Sequence of chain 1.B:
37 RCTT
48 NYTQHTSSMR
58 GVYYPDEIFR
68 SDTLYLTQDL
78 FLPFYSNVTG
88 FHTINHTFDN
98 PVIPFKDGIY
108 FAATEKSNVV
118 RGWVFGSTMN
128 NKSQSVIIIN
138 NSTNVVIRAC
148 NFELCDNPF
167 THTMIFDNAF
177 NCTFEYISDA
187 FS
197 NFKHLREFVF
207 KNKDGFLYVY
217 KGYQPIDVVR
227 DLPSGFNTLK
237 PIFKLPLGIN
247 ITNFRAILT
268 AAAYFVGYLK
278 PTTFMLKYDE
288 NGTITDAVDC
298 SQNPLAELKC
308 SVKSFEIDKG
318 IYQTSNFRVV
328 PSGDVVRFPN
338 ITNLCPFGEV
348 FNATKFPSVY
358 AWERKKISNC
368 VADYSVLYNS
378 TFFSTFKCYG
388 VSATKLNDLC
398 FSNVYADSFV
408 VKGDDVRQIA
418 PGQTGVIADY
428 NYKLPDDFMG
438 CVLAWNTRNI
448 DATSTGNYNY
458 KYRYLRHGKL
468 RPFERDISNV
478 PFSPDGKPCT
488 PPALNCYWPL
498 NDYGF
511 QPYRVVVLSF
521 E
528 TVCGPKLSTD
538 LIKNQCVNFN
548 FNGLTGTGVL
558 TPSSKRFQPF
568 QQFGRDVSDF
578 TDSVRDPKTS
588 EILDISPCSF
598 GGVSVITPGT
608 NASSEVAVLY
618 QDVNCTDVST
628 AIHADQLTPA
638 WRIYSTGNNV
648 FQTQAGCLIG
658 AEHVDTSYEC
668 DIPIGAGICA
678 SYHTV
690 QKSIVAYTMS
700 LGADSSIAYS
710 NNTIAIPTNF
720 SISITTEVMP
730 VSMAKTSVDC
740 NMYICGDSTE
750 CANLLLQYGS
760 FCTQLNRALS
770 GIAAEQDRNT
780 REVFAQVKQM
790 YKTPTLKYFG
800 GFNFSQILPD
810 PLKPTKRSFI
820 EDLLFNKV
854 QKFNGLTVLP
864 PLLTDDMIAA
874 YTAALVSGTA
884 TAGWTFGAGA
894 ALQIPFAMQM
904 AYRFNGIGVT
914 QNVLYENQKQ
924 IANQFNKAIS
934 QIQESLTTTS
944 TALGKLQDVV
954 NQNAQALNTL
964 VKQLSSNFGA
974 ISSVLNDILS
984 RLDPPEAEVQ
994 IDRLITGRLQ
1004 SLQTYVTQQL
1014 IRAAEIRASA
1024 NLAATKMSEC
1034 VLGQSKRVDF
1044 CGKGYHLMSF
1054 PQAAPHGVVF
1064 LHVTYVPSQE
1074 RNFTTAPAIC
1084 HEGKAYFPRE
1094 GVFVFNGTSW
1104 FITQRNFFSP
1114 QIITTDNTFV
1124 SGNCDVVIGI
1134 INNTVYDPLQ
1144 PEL

This protein binds this small molecule.
Small molecule (SMILES): CC(=O)N[C@@H]1[C@@H](O)[C@H](O)[C@@H](CO)O[C@H]1O

Binding-site contacts:
Ligand atom O5 contacts residue ASN608 of chain 1.B at 2.4 Å (h-bond).
Ligand atom C6 contacts residue ASN608 of chain 1.B at 4.4 Å.
Ligand atom C2 contacts residue ASN608 of chain 1.B at 2.4 Å.
Ligand atom N2 contacts residue ASN608 of chain 1.B at 2.8 Å (h-bond).
Ligand atom O7 contacts residue ASN608 of chain 1.B at 3.1 Å (h-bond).
Ligand atom C8 contacts residue ALA609 of chain 1.B at 3.5 Å (hydrophobic).
Ligand atom C5 contacts residue ASN608 of chain 1.B at 3.7 Å.
Ligand atom C3 contacts residue ASN608 of chain 1.B at 3.6 Å.
Ligand atom C1 contacts residue ASN608 of chain 1.B at 1.4 Å.
Ligand atom C4 contacts residue ASN608 of chain 1.B at 4.1 Å.
Ligand atom C7 contacts residue ASN608 of chain 1.B at 3.4 Å.
Ligand atom C7 contacts residue ALA609 of chain 1.B at 3.9 Å (hydrophobic).
Ligand atom O7 contacts residue ALA609 of chain 1.B at 3.9 Å.
Ligand atom C8 contacts residue ASN608 of chain 1.B at 4.3 Å.